Binding-site contacts:
Ligand atom O2 contacts residue TRP33 of chain 1.B at 3.5 Å (h-bond).
Ligand atom C3 contacts residue ASN84 of chain 1.B at 3.9 Å.
Ligand atom O4 contacts residue LEU80 of chain 1.B at 3.9 Å.
Ligand atom C2 contacts residue TRP67 of chain 1.B at 3.8 Å (hydrophobic).
Ligand atom C6 contacts residue TRP67 of chain 1.B at 3.7 Å (hydrophobic).
Ligand atom O2 contacts residue ASN84 of chain 1.B at 2.5 Å (h-bond).
Ligand atom O2 contacts residue GLN79 of chain 1.B at 3.1 Å.
Ligand atom O6 contacts residue SER27 of chain 1.B at 4.0 Å.
Ligand atom O3 contacts residue LEU80 of chain 1.B at 4.0 Å.
Ligand atom C1 contacts residue TRP33 of chain 1.B at 3.5 Å (hydrophobic).
Ligand atom O3 contacts residue LYS60 of chain 1.B at 3.0 Å (salt-bridge).
Ligand atom O2 contacts residue LYS60 of chain 1.B at 3.5 Å.
Ligand atom O2 contacts residue SER78 of chain 1.B at 3.9 Å.
Ligand atom O4 contacts residue TRP67 of chain 1.B at 3.3 Å.
Ligand atom O3 contacts residue GLN79 of chain 1.B at 3.3 Å (h-bond).
Ligand atom C4 contacts residue TRP33 of chain 1.B at 3.8 Å (hydrophobic).
Ligand atom O3 contacts residue ASN84 of chain 1.B at 2.8 Å (h-bond).
Ligand atom O3 contacts residue THR82 of chain 1.B at 3.2 Å (h-bond).
Ligand atom C3 contacts residue TRP67 of chain 1.B at 4.1 Å (hydrophobic).
Ligand atom O3 contacts residue TRP67 of chain 1.B at 3.7 Å.
Ligand atom C3 contacts residue GLN79 of chain 1.B at 3.9 Å.
Ligand atom C3 contacts residue THR82 of chain 1.B at 3.4 Å.
Ligand atom O5 contacts residue TRP33 of chain 1.B at 3.3 Å (h-bond).
Ligand atom C2 contacts residue ASN84 of chain 1.B at 3.2 Å.
Ligand atom C5 contacts residue TRP33 of chain 1.B at 3.9 Å (hydrophobic).
Ligand atom C2 contacts residue THR82 of chain 1.B at 3.6 Å.
Ligand atom O4 contacts residue LYS36 of chain 1.B at 3.2 Å (salt-bridge).
Ligand atom O6 contacts residue TRP33 of chain 1.B at 2.7 Å (h-bond).
Ligand atom C2 contacts residue TRP33 of chain 1.B at 3.6 Å (hydrophobic).
Ligand atom C6 contacts residue SER27 of chain 1.B at 3.5 Å.
Ligand atom O6 contacts residue SER34 of chain 1.B at 3.9 Å.
Ligand atom C4 contacts residue TRP67 of chain 1.B at 3.9 Å (hydrophobic).
Ligand atom O2 contacts residue THR82 of chain 1.B at 2.8 Å (h-bond).
Ligand atom C6 contacts residue TRP33 of chain 1.B at 3.3 Å (hydrophobic).
Ligand atom O4 contacts residue THR82 of chain 1.B at 4.0 Å.
Ligand atom O6 contacts residue THR35 of chain 1.B at 3.7 Å.
Ligand atom C5 contacts residue TRP67 of chain 1.B at 3.8 Å (hydrophobic).
Ligand atom O5 contacts residue TRP67 of chain 1.B at 3.8 Å.
Ligand atom O3 contacts residue TRP33 of chain 1.B at 3.9 Å.
Ligand atom O3 contacts residue SER78 of chain 1.B at 3.2 Å.

Sequence of chain 1.B:
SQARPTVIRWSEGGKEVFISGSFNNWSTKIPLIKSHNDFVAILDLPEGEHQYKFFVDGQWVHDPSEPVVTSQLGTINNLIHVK

The protein below binds the small molecule below.
Small molecule (SMILES): OC[C@H]1O[C@H](OC[C@H]2O[C@@H]3O[C@H]4[C@H](O)[C@@H](O)[C@@H](O[C@H]5[C@H](O)[C@@H](O)[C@@H](O[C@H]6[C@H](O)[C@@H](O)[C@@H](O[C@H]7[C@H](O)[C@@H](O)[C@@H](O[C@H]8[C@H](O)[C@@H](O)[C@@H](O[C@H]9[C@H](O)[C@@H](O)[C@@H](O[C@H]2[C@H](O)[C@H]3O)O[C@@H]9CO)O[C@@H]8CO)O[C@@H]7CO)O[C@@H]6CO)O[C@@H]5CO)O[C@@H]4CO)[C@H](O)[C@@H](O)[C@@H]1O